Sequence of chain 1.C:
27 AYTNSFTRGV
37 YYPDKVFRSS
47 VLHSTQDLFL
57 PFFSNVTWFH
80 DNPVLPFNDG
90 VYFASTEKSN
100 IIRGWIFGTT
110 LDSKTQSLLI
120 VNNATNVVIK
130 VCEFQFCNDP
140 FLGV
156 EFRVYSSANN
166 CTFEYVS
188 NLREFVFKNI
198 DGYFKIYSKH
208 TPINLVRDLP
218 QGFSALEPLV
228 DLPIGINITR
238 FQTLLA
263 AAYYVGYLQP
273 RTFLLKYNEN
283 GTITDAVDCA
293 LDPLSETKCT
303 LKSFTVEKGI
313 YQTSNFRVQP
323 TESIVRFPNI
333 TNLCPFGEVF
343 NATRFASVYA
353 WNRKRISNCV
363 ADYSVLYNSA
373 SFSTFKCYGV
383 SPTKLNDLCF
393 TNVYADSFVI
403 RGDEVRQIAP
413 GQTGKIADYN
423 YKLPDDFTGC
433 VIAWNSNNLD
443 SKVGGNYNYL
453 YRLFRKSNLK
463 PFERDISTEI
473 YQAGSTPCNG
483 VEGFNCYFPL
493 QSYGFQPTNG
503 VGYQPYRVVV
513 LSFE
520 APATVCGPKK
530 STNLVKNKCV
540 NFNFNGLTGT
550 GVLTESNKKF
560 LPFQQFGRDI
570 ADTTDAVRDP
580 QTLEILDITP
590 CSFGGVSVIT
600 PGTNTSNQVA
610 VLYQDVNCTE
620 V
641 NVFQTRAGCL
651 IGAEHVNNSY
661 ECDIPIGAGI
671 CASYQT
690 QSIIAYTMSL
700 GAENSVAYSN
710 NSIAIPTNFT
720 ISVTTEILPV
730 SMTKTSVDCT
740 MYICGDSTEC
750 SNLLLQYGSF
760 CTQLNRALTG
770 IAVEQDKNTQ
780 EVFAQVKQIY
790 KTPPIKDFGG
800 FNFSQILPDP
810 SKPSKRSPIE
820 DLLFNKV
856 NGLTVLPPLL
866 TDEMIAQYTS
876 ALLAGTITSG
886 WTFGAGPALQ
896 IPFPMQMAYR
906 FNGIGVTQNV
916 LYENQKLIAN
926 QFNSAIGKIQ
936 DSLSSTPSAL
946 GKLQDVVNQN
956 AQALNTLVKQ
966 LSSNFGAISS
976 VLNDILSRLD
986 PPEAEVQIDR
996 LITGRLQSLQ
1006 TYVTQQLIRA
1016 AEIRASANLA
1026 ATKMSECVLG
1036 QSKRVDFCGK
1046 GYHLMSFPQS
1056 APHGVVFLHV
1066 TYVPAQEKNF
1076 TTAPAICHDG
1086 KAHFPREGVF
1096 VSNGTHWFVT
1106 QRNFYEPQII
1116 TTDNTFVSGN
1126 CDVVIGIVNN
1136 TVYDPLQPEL

Binding-site contacts:
Ligand atom C7 contacts residue ASN616 of chain 1.C at 4.0 Å.
Ligand atom C2 contacts residue ASN616 of chain 1.C at 2.6 Å.
Ligand atom C5 contacts residue ASN616 of chain 1.C at 3.6 Å.
Ligand atom C1 contacts residue ASN616 of chain 1.C at 1.5 Å.
Ligand atom C8 contacts residue GLN644 of chain 1.C at 3.5 Å.
Ligand atom N2 contacts residue ASN616 of chain 1.C at 3.0 Å (h-bond).
Ligand atom C3 contacts residue ASN616 of chain 1.C at 3.9 Å.
Ligand atom O7 contacts residue ASN616 of chain 1.C at 4.0 Å.
Ligand atom C8 contacts residue THR645 of chain 1.C at 4.5 Å.
Ligand atom O5 contacts residue ASN616 of chain 1.C at 2.4 Å (h-bond).
Ligand atom C4 contacts residue ASN616 of chain 1.C at 4.3 Å.

This small molecule binds to this protein.
Small molecule (SMILES): CC(=O)N[C@@H]1[C@@H](O)[C@H](O)[C@@H](CO)O[C@H]1O